This protein binds this small molecule.
Small molecule (SMILES): O=C1CC[C@@H](C(=O)O)N1

Binding-site contacts:
Ligand atom OE contacts residue THR182 of chain 1.C at 2.8 Å (h-bond).
Ligand atom CD contacts residue THR186 of chain 1.C at 3.8 Å.
Ligand atom N contacts residue THR182 of chain 1.C at 2.9 Å (h-bond).
Ligand atom CG contacts residue TYR145 of chain 1.C at 3.6 Å (hydrophobic).
Ligand atom C contacts residue THR165 of chain 1.C at 3.7 Å.
Ligand atom OXT contacts residue THR182 of chain 1.C at 3.0 Å (h-bond).
Ligand atom OE contacts residue GLN123 of chain 1.C at 2.9 Å (h-bond).
Ligand atom OXT contacts residue THR186 of chain 1.C at 3.9 Å.
Ligand atom N contacts residue TRP120 of chain 1.C at 3.5 Å.
Ligand atom OXT contacts residue ARG143 of chain 1.C at 2.8 Å (salt-bridge).
Ligand atom CB contacts residue ARG48 of chain 1.C at 3.5 Å.
Ligand atom CA contacts residue ARG48 of chain 1.C at 3.5 Å.
Ligand atom CD contacts residue SER183 of chain 1.C at 3.7 Å.
Ligand atom CA contacts residue THR182 of chain 1.C at 3.9 Å.
Ligand atom CB contacts residue LEU66 of chain 1.C at 3.8 Å (hydrophobic).
Ligand atom C contacts residue TYR145 of chain 1.C at 4.0 Å (hydrophobic).
Ligand atom OXT contacts residue THR165 of chain 1.C at 3.7 Å.
Ligand atom CA contacts residue THR186 of chain 1.C at 3.8 Å.
Ligand atom CG contacts residue GLN123 of chain 1.C at 3.7 Å.
Ligand atom OE contacts residue SER183 of chain 1.C at 2.7 Å (h-bond).
Ligand atom CD contacts residue THR182 of chain 1.C at 3.0 Å.
Ligand atom C contacts residue THR182 of chain 1.C at 3.9 Å.
Ligand atom C contacts residue ARG143 of chain 1.C at 3.4 Å.
Ligand atom CG contacts residue PRO207 of chain 1.C at 3.9 Å (hydrophobic).
Ligand atom CG contacts residue THR182 of chain 1.C at 4.1 Å.
Ligand atom CD contacts residue TRP120 of chain 1.C at 3.5 Å (hydrophobic).
Ligand atom N contacts residue THR186 of chain 1.C at 2.7 Å (h-bond).
Ligand atom O contacts residue TYR145 of chain 1.C at 3.7 Å.
Ligand atom CB contacts residue TYR145 of chain 1.C at 3.8 Å (hydrophobic).
Ligand atom OE contacts residue THR186 of chain 1.C at 3.9 Å.
Ligand atom O contacts residue THR165 of chain 1.C at 3.0 Å (h-bond).
Ligand atom O contacts residue ARG143 of chain 1.C at 2.8 Å (salt-bridge).
Ligand atom C contacts residue ARG48 of chain 1.C at 3.8 Å.
Ligand atom CG contacts residue TRP120 of chain 1.C at 3.7 Å (hydrophobic).
Ligand atom CA contacts residue TRP120 of chain 1.C at 3.7 Å (hydrophobic).
Ligand atom CD contacts residue GLN123 of chain 1.C at 3.6 Å.
Ligand atom OXT contacts residue TYR145 of chain 1.C at 3.7 Å.
Ligand atom O contacts residue ARG48 of chain 1.C at 2.7 Å (salt-bridge).
Ligand atom OE contacts residue TRP120 of chain 1.C at 3.4 Å.
Ligand atom CB contacts residue TRP120 of chain 1.C at 3.7 Å (hydrophobic).

Sequence of chain 1.C:
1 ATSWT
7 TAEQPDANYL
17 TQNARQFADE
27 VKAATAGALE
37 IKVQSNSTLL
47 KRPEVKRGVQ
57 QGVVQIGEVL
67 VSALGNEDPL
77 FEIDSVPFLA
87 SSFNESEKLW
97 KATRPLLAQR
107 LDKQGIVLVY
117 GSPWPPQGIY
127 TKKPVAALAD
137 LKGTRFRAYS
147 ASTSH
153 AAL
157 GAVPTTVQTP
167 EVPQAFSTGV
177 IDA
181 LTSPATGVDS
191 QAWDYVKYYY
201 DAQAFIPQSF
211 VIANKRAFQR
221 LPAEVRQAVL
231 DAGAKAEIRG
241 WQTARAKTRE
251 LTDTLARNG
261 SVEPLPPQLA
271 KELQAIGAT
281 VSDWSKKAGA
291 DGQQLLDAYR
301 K